This small molecule binds to this protein.
Small molecule (SMILES): CC(=O)N[C@H]1[C@H](O[C@H]2[C@H](O)[C@@H](NC(C)=O)CO[C@@H]2CO)O[C@H](CO)[C@@H](O[C@@H]2O[C@H](CO[C@H]3O[C@H](CO)[C@@H](O)[C@H](O)[C@@H]3O)[C@@H](O)[C@H](O[C@H]3O[C@H](CO)[C@@H](O)[C@H](O)[C@@H]3O)[C@@H]2O)[C@@H]1O

Sequence of chain 1.C:
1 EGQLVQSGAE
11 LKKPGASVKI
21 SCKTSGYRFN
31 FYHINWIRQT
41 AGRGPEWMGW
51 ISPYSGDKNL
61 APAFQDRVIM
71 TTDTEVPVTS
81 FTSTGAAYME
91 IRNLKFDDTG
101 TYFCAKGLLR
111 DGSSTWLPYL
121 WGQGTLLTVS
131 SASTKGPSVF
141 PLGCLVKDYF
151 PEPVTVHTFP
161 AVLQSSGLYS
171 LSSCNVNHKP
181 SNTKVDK

Sequence of chain 1.A:
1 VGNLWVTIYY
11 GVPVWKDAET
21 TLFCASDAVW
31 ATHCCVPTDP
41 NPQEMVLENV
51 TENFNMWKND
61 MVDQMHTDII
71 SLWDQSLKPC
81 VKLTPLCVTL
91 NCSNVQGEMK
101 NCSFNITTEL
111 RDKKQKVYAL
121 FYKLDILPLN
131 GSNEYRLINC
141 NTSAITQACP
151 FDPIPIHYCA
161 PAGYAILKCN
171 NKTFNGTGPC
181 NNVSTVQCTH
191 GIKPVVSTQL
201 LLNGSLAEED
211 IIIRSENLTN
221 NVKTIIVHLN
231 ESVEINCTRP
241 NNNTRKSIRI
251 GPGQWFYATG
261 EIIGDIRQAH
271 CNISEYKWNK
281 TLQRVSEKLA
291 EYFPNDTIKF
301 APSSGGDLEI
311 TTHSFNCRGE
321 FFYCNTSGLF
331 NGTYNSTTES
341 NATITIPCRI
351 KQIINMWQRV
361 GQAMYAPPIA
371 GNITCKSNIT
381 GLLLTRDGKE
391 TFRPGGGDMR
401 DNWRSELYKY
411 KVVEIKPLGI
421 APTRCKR

Binding-site contacts:
Ligand atom C5 contacts residue VAL76 of chain 1.C at 3.8 Å (hydrophobic).
Ligand atom C2 contacts residue ASN181 of chain 1.A at 3.8 Å.
Ligand atom C8 contacts residue NAG1 of chain 1.W at 3.9 Å.
Ligand atom C8 contacts residue ASN171 of chain 1.A at 4.0 Å.
Ligand atom C4 contacts residue ASN171 of chain 1.A at 4.3 Å.
Ligand atom O7 contacts residue ASN181 of chain 1.A at 3.6 Å.
Ligand atom C5 contacts residue ASN171 of chain 1.A at 3.6 Å.
Ligand atom C8 contacts residue ASN175 of chain 1.A at 3.5 Å.
Ligand atom C5 contacts residue ASN181 of chain 1.A at 4.5 Å.
Ligand atom O5 contacts residue ASN171 of chain 1.A at 2.4 Å (h-bond).
Ligand atom C2 contacts residue ASN171 of chain 1.A at 2.5 Å.
Ligand atom N2 contacts residue ASN171 of chain 1.A at 2.9 Å (h-bond).
Ligand atom C6 contacts residue TYR88 of chain 1.C at 3.6 Å (hydrophobic).
Ligand atom O4 contacts residue VAL76 of chain 1.C at 3.6 Å.
Ligand atom C7 contacts residue ASN171 of chain 1.A at 3.4 Å.
Ligand atom C6 contacts residue VAL76 of chain 1.C at 4.4 Å (hydrophobic).
Ligand atom C4 contacts residue ASN181 of chain 1.A at 4.3 Å.
Ligand atom O5 contacts residue THR173 of chain 1.A at 4.3 Å.
Ligand atom C6 contacts residue THR74 of chain 1.C at 4.1 Å.
Ligand atom O6 contacts residue PRO179 of chain 1.A at 3.9 Å.
Ligand atom O5 contacts residue ASN181 of chain 1.A at 3.8 Å.
Ligand atom C5 contacts residue THR173 of chain 1.A at 4.2 Å.
Ligand atom C8 contacts residue LYS172 of chain 1.A at 4.4 Å.
Ligand atom C1 contacts residue THR173 of chain 1.A at 3.8 Å.
Ligand atom O6 contacts residue TYR88 of chain 1.C at 3.8 Å.
Ligand atom C1 contacts residue ASN181 of chain 1.A at 4.2 Å.
Ligand atom C3 contacts residue ASN181 of chain 1.A at 4.5 Å.
Ligand atom C6 contacts residue PRO77 of chain 1.C at 4.5 Å (hydrophobic).
Ligand atom C1 contacts residue ASN171 of chain 1.A at 1.4 Å.
Ligand atom C3 contacts residue VAL76 of chain 1.C at 4.4 Å (hydrophobic).
Ligand atom C3 contacts residue ASN171 of chain 1.A at 3.8 Å.
Ligand atom O7 contacts residue ASN171 of chain 1.A at 3.5 Å (h-bond).
Ligand atom C4 contacts residue VAL76 of chain 1.C at 4.2 Å (hydrophobic).